Binding-site contacts:
Ligand atom N3 contacts residue ILE194 of chain 1.A at 3.8 Å.
Ligand atom C3' contacts residue HIS137 of chain 3.A at 3.8 Å.
Ligand atom C9' contacts residue LEU237 of chain 1.A at 3.2 Å (hydrophobic).
Ligand atom N6 contacts residue ASP222 of chain 1.A at 2.9 Å (salt-bridge).
Ligand atom C2 contacts residue MET196 of chain 1.A at 3.6 Å (hydrophobic).
Ligand atom N3 contacts residue ASN195 of chain 1.A at 3.5 Å.
Ligand atom N1 contacts residue PHE177 of chain 1.A at 3.6 Å.
Ligand atom C8 contacts residue THR219 of chain 1.A at 3.5 Å.
Ligand atom N6 contacts residue ILE194 of chain 1.A at 3.8 Å.
Ligand atom C5 contacts residue ASP220 of chain 1.A at 3.8 Å.
Ligand atom C11 contacts residue LEU237 of chain 1.A at 3.7 Å (hydrophobic).
Ligand atom C10 contacts residue ALA94 of chain 1.A at 3.3 Å (hydrophobic).
Ligand atom C14 contacts residue LEU279 of chain 3.A at 3.2 Å (hydrophobic).
Ligand atom N7 contacts residue THR219 of chain 1.A at 3.7 Å.
Ligand atom C8' contacts residue LEU237 of chain 1.A at 3.7 Å (hydrophobic).
Ligand atom C5' contacts residue HIS137 of chain 3.A at 3.6 Å.
Ligand atom C6 contacts residue PHE177 of chain 1.A at 3.7 Å (hydrophobic).
Ligand atom N7 contacts residue CYS95 of chain 1.A at 3.4 Å.
Ligand atom C2' contacts residue MET196 of chain 1.A at 3.7 Å (hydrophobic).
Ligand atom N1 contacts residue ILE194 of chain 1.A at 3.7 Å.
Ligand atom C13 contacts residue HIS65 of chain 1.A at 3.8 Å.
Ligand atom C11 contacts residue LEU279 of chain 3.A at 3.7 Å (hydrophobic).
Ligand atom C8 contacts residue CYS95 of chain 1.A at 3.6 Å (hydrophobic).
Ligand atom C6 contacts residue ILE194 of chain 1.A at 3.8 Å (hydrophobic).
Ligand atom C6 contacts residue ASP222 of chain 1.A at 3.8 Å.
Ligand atom CL1 contacts residue HIS65 of chain 1.A at 3.2 Å.
Ligand atom C5 contacts residue GLY96 of chain 1.A at 3.5 Å.
Ligand atom N6 contacts residue ASP220 of chain 1.A at 3.1 Å (salt-bridge).
Ligand atom C8 contacts residue GLY96 of chain 1.A at 3.8 Å.
Ligand atom N6 contacts residue GLY96 of chain 1.A at 3.8 Å.
Ligand atom C8 contacts residue ASP220 of chain 1.A at 3.6 Å.
Ligand atom C4 contacts residue ILE194 of chain 1.A at 3.7 Å (hydrophobic).
Ligand atom O3' contacts residue PRO69 of chain 1.A at 3.8 Å.
Ligand atom C2 contacts residue ILE172 of chain 1.A at 3.8 Å (hydrophobic).
Ligand atom N7 contacts residue GLY96 of chain 1.A at 3.3 Å (h-bond).
Ligand atom N7 contacts residue ASP220 of chain 1.A at 2.7 Å (salt-bridge).
Ligand atom N3 contacts residue MET196 of chain 1.A at 3.8 Å.
Ligand atom C5 contacts residue PHE177 of chain 1.A at 3.8 Å (hydrophobic).
Ligand atom C13 contacts residue LEU279 of chain 3.A at 2.8 Å (hydrophobic).
Ligand atom C11 contacts residue HIS65 of chain 1.A at 3.8 Å.

Sequence of chain 3.A:
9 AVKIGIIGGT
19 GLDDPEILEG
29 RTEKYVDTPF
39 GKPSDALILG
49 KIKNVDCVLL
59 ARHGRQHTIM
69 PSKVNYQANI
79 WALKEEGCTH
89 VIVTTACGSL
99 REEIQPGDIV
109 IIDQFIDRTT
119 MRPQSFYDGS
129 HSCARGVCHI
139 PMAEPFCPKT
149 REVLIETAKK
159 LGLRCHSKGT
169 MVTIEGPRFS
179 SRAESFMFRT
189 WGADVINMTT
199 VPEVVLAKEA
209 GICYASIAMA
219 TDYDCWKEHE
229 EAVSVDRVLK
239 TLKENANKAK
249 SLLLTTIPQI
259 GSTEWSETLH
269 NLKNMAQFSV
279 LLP

Sequence of chain 1.A:
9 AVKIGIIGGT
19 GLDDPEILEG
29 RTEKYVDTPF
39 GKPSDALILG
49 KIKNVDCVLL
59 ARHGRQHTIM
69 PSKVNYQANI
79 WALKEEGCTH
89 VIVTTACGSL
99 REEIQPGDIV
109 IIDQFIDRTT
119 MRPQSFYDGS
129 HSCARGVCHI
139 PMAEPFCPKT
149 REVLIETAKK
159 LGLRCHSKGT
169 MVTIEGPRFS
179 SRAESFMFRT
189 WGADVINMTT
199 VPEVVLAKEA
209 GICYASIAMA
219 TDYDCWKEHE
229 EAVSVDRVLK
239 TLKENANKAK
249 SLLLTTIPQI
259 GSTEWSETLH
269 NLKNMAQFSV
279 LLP

A small-molecule ligand and the protein it binds are described below.
Small molecule (SMILES): Nc1ncnc2c(CN3C[C@H](CSc4ccc(Cl)cc4)[C@@H](O)C3)c[nH]c12